This protein binds this small molecule.
Small molecule (SMILES): CC(C)[C@H](NC(=O)[C@H](C)N)C(=O)N1CCC[C@H]1C(=O)N[C@@H](Cc1ccccc1)C(=O)O

Sequence of chain 1.A:
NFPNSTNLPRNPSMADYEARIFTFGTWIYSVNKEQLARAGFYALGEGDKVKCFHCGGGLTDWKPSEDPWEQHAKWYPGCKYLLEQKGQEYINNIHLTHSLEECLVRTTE

Binding-site contacts:
Ligand atom O contacts residue TRP75 of chain 1.A at 3.1 Å.
Ligand atom O contacts residue GLY58 of chain 1.A at 3.6 Å (h-bond).
Ligand atom CB contacts residue GLU66 of chain 1.A at 3.1 Å.
Ligand atom C contacts residue THR60 of chain 1.A at 3.7 Å.
Ligand atom CB contacts residue TYR76 of chain 1.A at 3.4 Å (hydrophobic).
Ligand atom CA contacts residue GLY58 of chain 1.A at 3.2 Å.
Ligand atom CA contacts residue THR60 of chain 1.A at 4.0 Å.
Ligand atom CE1 contacts residue LEU44 of chain 1.A at 3.6 Å (hydrophobic).
Ligand atom CE2 contacts residue LEU59 of chain 1.A at 3.2 Å (hydrophobic).
Ligand atom CG contacts residue TRP75 of chain 1.A at 3.2 Å (hydrophobic).
Ligand atom CD2 contacts residue LEU59 of chain 1.A at 3.5 Å (hydrophobic).
Ligand atom O contacts residue GLY58 of chain 1.A at 3.6 Å (h-bond).
Ligand atom CA contacts residue TYR76 of chain 1.A at 3.6 Å (hydrophobic).
Ligand atom N contacts residue TYR76 of chain 1.A at 3.9 Å.
Ligand atom N contacts residue THR60 of chain 1.A at 2.7 Å (h-bond).
Ligand atom CG2 contacts residue THR60 of chain 1.A at 3.9 Å.
Ligand atom N contacts residue GLN71 of chain 1.A at 2.6 Å (h-bond).
Ligand atom CA contacts residue GLN71 of chain 1.A at 3.6 Å.
Ligand atom CE2 contacts residue GLY58 of chain 1.A at 3.4 Å.
Ligand atom CZ contacts residue LEU44 of chain 1.A at 3.5 Å (hydrophobic).
Ligand atom C contacts residue THR60 of chain 1.A at 3.7 Å.
Ligand atom CD2 contacts residue GLY58 of chain 1.A at 3.4 Å.
Ligand atom CD2 contacts residue THR60 of chain 1.A at 3.0 Å.
Ligand atom CE2 contacts residue VAL50 of chain 1.A at 3.2 Å (hydrophobic).
Ligand atom O contacts residue THR60 of chain 1.A at 2.6 Å (h-bond).
Ligand atom CZ contacts residue GLY58 of chain 1.A at 3.8 Å.
Ligand atom CA contacts residue THR60 of chain 1.A at 3.4 Å.
Ligand atom C contacts residue GLY58 of chain 1.A at 3.5 Å.
Ligand atom CA contacts residue GLU66 of chain 1.A at 3.5 Å.
Ligand atom N contacts residue GLU66 of chain 1.A at 2.8 Å (salt-bridge).
Ligand atom O contacts residue LEU59 of chain 1.A at 3.0 Å.
Ligand atom N contacts residue GLY58 of chain 1.A at 3.0 Å (h-bond).
Ligand atom CE2 contacts residue LYS49 of chain 1.A at 3.8 Å.
Ligand atom CB contacts residue THR60 of chain 1.A at 3.4 Å.
Ligand atom CB contacts residue THR60 of chain 1.A at 3.8 Å.
Ligand atom CE2 contacts residue THR60 of chain 1.A at 3.2 Å.
Ligand atom CB contacts residue GLN71 of chain 1.A at 3.6 Å.
Ligand atom CD contacts residue TRP75 of chain 1.A at 3.9 Å (hydrophobic).
Ligand atom CZ contacts residue VAL50 of chain 1.A at 3.3 Å (hydrophobic).
Ligand atom CZ contacts residue LYS49 of chain 1.A at 3.9 Å.